This protein binds this small molecule.
Small molecule (SMILES): Nc1ncc(-c2cccc(N3CCNCC3)c2)cc1C(=O)Nc1ccncc1

Binding-site contacts:
Ligand atom CAK contacts residue ALA38 of chain 1.A at 3.8 Å (hydrophobic).
Ligand atom NAB contacts residue LYS40 of chain 1.A at 3.2 Å (salt-bridge).
Ligand atom CAT contacts residue PHE309 of chain 1.A at 3.4 Å (hydrophobic).
Ligand atom CBA contacts residue GLN312 of chain 1.A at 3.9 Å.
Ligand atom CAR contacts residue PHE309 of chain 1.A at 3.5 Å (hydrophobic).
Ligand atom CAK contacts residue GLU90 of chain 1.A at 3.7 Å.
Ligand atom CAF contacts residue THR152 of chain 1.A at 3.6 Å.
Ligand atom NAW contacts residue ILE17 of chain 1.A at 3.5 Å.
Ligand atom NAZ contacts residue GLN312 of chain 1.A at 3.9 Å.
Ligand atom CAD contacts residue THR152 of chain 1.A at 3.1 Å.
Ligand atom NAL contacts residue VAL92 of chain 1.A at 3.4 Å (h-bond).
Ligand atom OAJ contacts residue THR152 of chain 1.A at 3.0 Å (h-bond).
Ligand atom CBB contacts residue ILE17 of chain 1.A at 3.1 Å (hydrophobic).
Ligand atom CAC contacts residue LYS40 of chain 1.A at 3.8 Å.
Ligand atom CBA contacts residue ASP310 of chain 1.A at 3.3 Å.
Ligand atom NAL contacts residue TYR91 of chain 1.A at 3.6 Å.
Ligand atom CAA contacts residue ASP153 of chain 1.A at 3.9 Å.
Ligand atom CAT contacts residue ILE17 of chain 1.A at 3.8 Å (hydrophobic).
Ligand atom CAH contacts residue THR152 of chain 1.A at 2.9 Å.
Ligand atom NAP contacts residue ALA38 of chain 1.A at 3.9 Å.
Ligand atom NAL contacts residue GLU90 of chain 1.A at 3.7 Å.
Ligand atom CAM contacts residue TYR91 of chain 1.A at 3.4 Å (hydrophobic).
Ligand atom NAP contacts residue GLU90 of chain 1.A at 2.9 Å (salt-bridge).
Ligand atom CAX contacts residue ILE17 of chain 1.A at 3.9 Å (hydrophobic).
Ligand atom CAS contacts residue PHE309 of chain 1.A at 3.4 Å (hydrophobic).
Ligand atom CAV contacts residue ILE17 of chain 1.A at 3.2 Å (hydrophobic).
Ligand atom CAQ contacts residue PHE309 of chain 1.A at 3.8 Å (hydrophobic).
Ligand atom CAI contacts residue THR152 of chain 1.A at 3.8 Å.
Ligand atom NAB contacts residue ASP153 of chain 1.A at 3.4 Å.
Ligand atom CAQ contacts residue ILE17 of chain 1.A at 3.8 Å (hydrophobic).
Ligand atom CBB contacts residue ASP310 of chain 1.A at 3.3 Å.
Ligand atom CAU contacts residue ILE17 of chain 1.A at 3.3 Å (hydrophobic).
Ligand atom CAR contacts residue TYR91 of chain 1.A at 3.1 Å (hydrophobic).
Ligand atom CAC contacts residue THR152 of chain 1.A at 3.6 Å.
Ligand atom CAS contacts residue TYR91 of chain 1.A at 3.2 Å (hydrophobic).
Ligand atom CAU contacts residue PHE309 of chain 1.A at 3.6 Å (hydrophobic).
Ligand atom NAG contacts residue THR152 of chain 1.A at 2.8 Å (h-bond).
Ligand atom CAE contacts residue THR152 of chain 1.A at 2.8 Å.
Ligand atom CAC contacts residue ASP153 of chain 1.A at 3.8 Å.
Ligand atom CAM contacts residue VAL92 of chain 1.A at 3.8 Å (hydrophobic).

Sequence of chain 1.A:
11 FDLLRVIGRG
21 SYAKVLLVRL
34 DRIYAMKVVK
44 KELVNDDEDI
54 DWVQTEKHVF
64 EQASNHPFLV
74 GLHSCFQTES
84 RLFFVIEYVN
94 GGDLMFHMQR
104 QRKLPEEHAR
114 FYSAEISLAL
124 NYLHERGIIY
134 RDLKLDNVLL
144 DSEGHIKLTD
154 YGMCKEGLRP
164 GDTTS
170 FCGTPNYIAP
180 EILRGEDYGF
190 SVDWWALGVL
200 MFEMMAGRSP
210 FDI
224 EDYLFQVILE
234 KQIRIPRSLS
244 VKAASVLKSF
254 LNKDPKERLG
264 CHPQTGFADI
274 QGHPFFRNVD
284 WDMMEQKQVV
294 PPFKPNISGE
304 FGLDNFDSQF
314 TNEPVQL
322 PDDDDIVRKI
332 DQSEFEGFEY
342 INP